Sequence of chain 1.N:
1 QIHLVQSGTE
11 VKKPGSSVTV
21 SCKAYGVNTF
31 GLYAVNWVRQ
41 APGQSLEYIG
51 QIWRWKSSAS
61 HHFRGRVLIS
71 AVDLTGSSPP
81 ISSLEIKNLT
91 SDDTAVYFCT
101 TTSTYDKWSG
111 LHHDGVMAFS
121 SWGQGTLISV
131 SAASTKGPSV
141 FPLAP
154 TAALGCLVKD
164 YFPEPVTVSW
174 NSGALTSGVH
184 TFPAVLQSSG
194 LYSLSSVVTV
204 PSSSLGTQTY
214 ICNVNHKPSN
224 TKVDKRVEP

Binding-site contacts:
Ligand atom C1 contacts residue ASN92 of chain 1.A at 1.5 Å.
Ligand atom N2 contacts residue GLY95 of chain 1.A at 4.3 Å.
Ligand atom C6 contacts residue GLN181 of chain 1.A at 4.2 Å.
Ligand atom C2 contacts residue ASN92 of chain 1.A at 2.5 Å.
Ligand atom C2 contacts residue THR94 of chain 1.A at 3.8 Å.
Ligand atom N2 contacts residue THR94 of chain 1.A at 3.3 Å (h-bond).
Ligand atom C7 contacts residue PRO96 of chain 1.A at 4.2 Å (hydrophobic).
Ligand atom C5 contacts residue ASN92 of chain 1.A at 3.7 Å.
Ligand atom O5 contacts residue ASN92 of chain 1.A at 2.4 Å (h-bond).
Ligand atom C4 contacts residue ASN92 of chain 1.A at 4.3 Å.
Ligand atom C8 contacts residue THR94 of chain 1.A at 4.4 Å.
Ligand atom O7 contacts residue ASN92 of chain 1.A at 3.5 Å (h-bond).
Ligand atom C7 contacts residue ASN92 of chain 1.A at 3.6 Å.
Ligand atom N2 contacts residue ASN92 of chain 1.A at 2.9 Å (h-bond).
Ligand atom O6 contacts residue GLN181 of chain 1.A at 3.7 Å.
Ligand atom C8 contacts residue PRO96 of chain 1.A at 3.8 Å (hydrophobic).
Ligand atom C3 contacts residue ASN92 of chain 1.A at 3.8 Å.
Ligand atom O4 contacts residue THR75 of chain 1.N at 3.5 Å (h-bond).
Ligand atom O3 contacts residue THR94 of chain 1.A at 3.9 Å.
Ligand atom C7 contacts residue THR94 of chain 1.A at 4.2 Å.

The protein below binds the small molecule below.
Small molecule (SMILES): CC(=O)N[C@@H]1[C@@H](O)[C@H](O)[C@@H](CO)O[C@H]1O

Sequence of chain 1.A:
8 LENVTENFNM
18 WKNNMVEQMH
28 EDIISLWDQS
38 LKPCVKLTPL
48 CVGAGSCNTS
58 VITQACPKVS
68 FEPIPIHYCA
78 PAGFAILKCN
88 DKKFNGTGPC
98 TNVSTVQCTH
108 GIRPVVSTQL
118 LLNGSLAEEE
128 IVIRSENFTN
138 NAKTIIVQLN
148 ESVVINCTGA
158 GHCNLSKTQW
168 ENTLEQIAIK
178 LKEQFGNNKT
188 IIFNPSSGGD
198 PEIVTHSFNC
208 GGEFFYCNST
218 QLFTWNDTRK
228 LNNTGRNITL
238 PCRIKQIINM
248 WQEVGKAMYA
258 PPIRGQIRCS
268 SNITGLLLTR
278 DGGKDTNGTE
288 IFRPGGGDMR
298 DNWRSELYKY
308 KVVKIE